A small-molecule ligand and the protein it binds are described below.
Small molecule (SMILES): CC(=O)N[C@@H]1[C@@H](O)[C@H](O)[C@@H](CO)O[C@H]1O

Binding-site contacts:
Ligand atom O7 contacts residue ASN72 of chain 1.G at 3.3 Å (h-bond).
Ligand atom C1 contacts residue ASN72 of chain 1.G at 1.5 Å.
Ligand atom C8 contacts residue GLN81 of chain 1.G at 3.2 Å.
Ligand atom C3 contacts residue ASN72 of chain 1.G at 4.0 Å.
Ligand atom N2 contacts residue GLN81 of chain 1.G at 4.3 Å.
Ligand atom C7 contacts residue GLN81 of chain 1.G at 3.8 Å.
Ligand atom C6 contacts residue THR74 of chain 1.G at 3.7 Å.
Ligand atom O5 contacts residue THR74 of chain 1.G at 4.0 Å.
Ligand atom O5 contacts residue ASN72 of chain 1.G at 2.4 Å (h-bond).
Ligand atom C5 contacts residue ASN72 of chain 1.G at 3.7 Å.
Ligand atom N2 contacts residue ASN72 of chain 1.G at 3.2 Å (h-bond).
Ligand atom C1 contacts residue ALA79 of chain 1.G at 4.3 Å (hydrophobic).
Ligand atom C2 contacts residue ASN72 of chain 1.G at 2.6 Å.
Ligand atom O7 contacts residue GLN81 of chain 1.G at 3.9 Å.
Ligand atom C7 contacts residue ASN72 of chain 1.G at 3.5 Å.
Ligand atom C4 contacts residue ASN72 of chain 1.G at 4.3 Å.
Ligand atom C5 contacts residue THR74 of chain 1.G at 3.9 Å.

Sequence of chain 1.G:
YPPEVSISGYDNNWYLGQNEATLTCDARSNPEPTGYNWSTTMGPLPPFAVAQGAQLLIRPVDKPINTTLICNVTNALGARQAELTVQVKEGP